Sequence of chain 1.C:
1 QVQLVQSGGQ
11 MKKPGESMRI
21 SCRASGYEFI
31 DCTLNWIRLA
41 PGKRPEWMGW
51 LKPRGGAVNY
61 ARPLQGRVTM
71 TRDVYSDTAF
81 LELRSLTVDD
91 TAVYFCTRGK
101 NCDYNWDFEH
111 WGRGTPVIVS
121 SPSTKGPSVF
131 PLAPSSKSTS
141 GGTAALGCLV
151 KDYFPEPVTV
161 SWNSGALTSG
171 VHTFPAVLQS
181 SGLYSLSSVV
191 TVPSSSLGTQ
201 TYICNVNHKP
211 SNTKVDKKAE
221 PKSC

Binding-site contacts:
Ligand atom O5 contacts residue ASN165 of chain 1.A at 2.3 Å (h-bond).
Ligand atom C7 contacts residue ARG276 of chain 1.I at 4.1 Å.
Ligand atom C5 contacts residue ARG160 of chain 1.A at 3.6 Å.
Ligand atom N2 contacts residue ASN165 of chain 1.A at 2.8 Å (h-bond).
Ligand atom O6 contacts residue VAL142 of chain 1.A at 3.7 Å.
Ligand atom C4 contacts residue ASN165 of chain 1.A at 4.1 Å.
Ligand atom C6 contacts residue VAL142 of chain 1.A at 3.9 Å (hydrophobic).
Ligand atom C8 contacts residue ARG276 of chain 1.I at 3.8 Å.
Ligand atom C6 contacts residue ARG160 of chain 1.A at 3.6 Å.
Ligand atom C8 contacts residue THR166 of chain 1.A at 3.9 Å.
Ligand atom C3 contacts residue ASN165 of chain 1.A at 3.7 Å.
Ligand atom O7 contacts residue ARG276 of chain 1.I at 4.1 Å.
Ligand atom C1 contacts residue ASN165 of chain 1.A at 1.4 Å.
Ligand atom O7 contacts residue ASN165 of chain 1.A at 4.1 Å.
Ligand atom C7 contacts residue ASN165 of chain 1.A at 3.7 Å.
Ligand atom C2 contacts residue ASN165 of chain 1.A at 2.3 Å.
Ligand atom C1 contacts residue ARG160 of chain 1.A at 3.6 Å.
Ligand atom C8 contacts residue TYR75 of chain 1.C at 4.4 Å (hydrophobic).
Ligand atom O5 contacts residue ARG160 of chain 1.A at 2.9 Å (salt-bridge).
Ligand atom C5 contacts residue ASN165 of chain 1.A at 3.6 Å.
Ligand atom N2 contacts residue THR166 of chain 1.A at 4.0 Å.
Ligand atom C7 contacts residue THR166 of chain 1.A at 4.5 Å.

A protein and the small-molecule ligand that binds it are described below.
Small molecule (SMILES): CC(=O)N[C@H]1[C@H](O[C@H]2[C@H](O)[C@@H](NC(C)=O)CO[C@@H]2CO)O[C@H](CO)[C@@H](O)[C@@H]1O

Sequence of chain 1.I:
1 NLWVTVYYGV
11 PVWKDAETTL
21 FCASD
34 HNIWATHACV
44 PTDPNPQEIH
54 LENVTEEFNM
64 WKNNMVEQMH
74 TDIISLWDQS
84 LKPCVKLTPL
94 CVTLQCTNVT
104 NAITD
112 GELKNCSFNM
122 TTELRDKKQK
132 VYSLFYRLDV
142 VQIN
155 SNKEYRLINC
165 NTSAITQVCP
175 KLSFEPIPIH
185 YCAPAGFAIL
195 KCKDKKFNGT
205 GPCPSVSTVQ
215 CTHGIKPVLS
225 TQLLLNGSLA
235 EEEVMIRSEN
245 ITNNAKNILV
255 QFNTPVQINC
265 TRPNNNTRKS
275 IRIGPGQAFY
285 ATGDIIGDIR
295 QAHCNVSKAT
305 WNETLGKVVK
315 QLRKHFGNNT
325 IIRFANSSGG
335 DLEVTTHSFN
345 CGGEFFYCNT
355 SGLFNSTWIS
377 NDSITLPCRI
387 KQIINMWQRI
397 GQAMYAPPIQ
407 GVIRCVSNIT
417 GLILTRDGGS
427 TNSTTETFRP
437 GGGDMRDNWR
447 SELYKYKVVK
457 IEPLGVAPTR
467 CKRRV

Sequence of chain 1.A:
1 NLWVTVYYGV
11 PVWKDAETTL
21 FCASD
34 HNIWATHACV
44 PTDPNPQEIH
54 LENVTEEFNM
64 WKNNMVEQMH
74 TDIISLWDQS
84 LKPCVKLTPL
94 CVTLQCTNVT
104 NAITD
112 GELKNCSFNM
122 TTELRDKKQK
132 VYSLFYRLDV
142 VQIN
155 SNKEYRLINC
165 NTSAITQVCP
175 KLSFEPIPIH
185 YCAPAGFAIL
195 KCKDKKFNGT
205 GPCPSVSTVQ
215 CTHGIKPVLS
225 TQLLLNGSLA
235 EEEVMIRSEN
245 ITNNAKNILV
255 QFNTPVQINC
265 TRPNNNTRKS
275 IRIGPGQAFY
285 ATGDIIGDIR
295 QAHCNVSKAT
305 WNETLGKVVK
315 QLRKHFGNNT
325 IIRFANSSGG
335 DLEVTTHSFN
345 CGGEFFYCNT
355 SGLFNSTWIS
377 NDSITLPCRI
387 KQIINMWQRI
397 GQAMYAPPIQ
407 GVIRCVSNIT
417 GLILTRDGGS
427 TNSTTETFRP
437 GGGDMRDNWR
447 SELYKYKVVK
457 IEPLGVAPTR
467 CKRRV